Sequence of chain 4.A:
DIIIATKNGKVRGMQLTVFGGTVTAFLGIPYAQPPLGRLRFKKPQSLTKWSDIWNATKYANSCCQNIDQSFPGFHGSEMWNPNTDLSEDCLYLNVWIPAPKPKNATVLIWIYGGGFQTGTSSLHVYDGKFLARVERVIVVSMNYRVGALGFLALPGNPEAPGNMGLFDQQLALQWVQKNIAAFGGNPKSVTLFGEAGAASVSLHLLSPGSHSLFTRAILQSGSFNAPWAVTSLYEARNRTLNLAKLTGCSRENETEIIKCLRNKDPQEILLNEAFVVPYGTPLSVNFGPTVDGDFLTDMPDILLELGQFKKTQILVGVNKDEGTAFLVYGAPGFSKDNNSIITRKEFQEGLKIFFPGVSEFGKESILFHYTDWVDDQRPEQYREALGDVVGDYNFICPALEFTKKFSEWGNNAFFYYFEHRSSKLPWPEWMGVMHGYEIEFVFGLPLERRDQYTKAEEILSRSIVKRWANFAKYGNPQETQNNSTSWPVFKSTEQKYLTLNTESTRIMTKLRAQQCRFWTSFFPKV

Binding-site contacts:
Ligand atom C4 contacts residue ASN485 of chain 4.A at 4.2 Å.
Ligand atom C7 contacts residue ASN485 of chain 4.A at 3.2 Å.
Ligand atom C7 contacts residue GLU482 of chain 4.A at 4.3 Å.
Ligand atom N2 contacts residue ASN485 of chain 4.A at 2.7 Å (h-bond).
Ligand atom C5 contacts residue ASN485 of chain 4.A at 3.7 Å.
Ligand atom O5 contacts residue ASN485 of chain 4.A at 2.4 Å (h-bond).
Ligand atom O7 contacts residue SER466 of chain 4.A at 4.2 Å.
Ligand atom C8 contacts residue LYS469 of chain 4.A at 3.8 Å.
Ligand atom O7 contacts residue ASN485 of chain 4.A at 3.4 Å (h-bond).
Ligand atom O7 contacts residue GLU482 of chain 4.A at 4.4 Å.
Ligand atom C7 contacts residue ARG465 of chain 4.A at 3.8 Å.
Ligand atom O3 contacts residue ARG465 of chain 4.A at 3.7 Å.
Ligand atom C2 contacts residue ASN485 of chain 4.A at 2.3 Å.
Ligand atom N2 contacts residue ARG465 of chain 4.A at 4.4 Å.
Ligand atom C8 contacts residue ASN485 of chain 4.A at 4.5 Å.
Ligand atom C8 contacts residue ARG465 of chain 4.A at 3.9 Å.
Ligand atom C3 contacts residue ASN485 of chain 4.A at 3.6 Å.
Ligand atom C8 contacts residue GLU482 of chain 4.A at 4.1 Å.
Ligand atom C1 contacts residue ASN485 of chain 4.A at 1.4 Å.
Ligand atom O7 contacts residue ARG465 of chain 4.A at 3.7 Å.

This small molecule binds to this protein.
Small molecule (SMILES): CC(=O)N[C@@H]1[C@@H](O)[C@H](O)[C@@H](CO)O[C@H]1O